Binding-site contacts:
Ligand atom N contacts residue ARG649 of chain 35.R at 4.2 Å.
Ligand atom N contacts residue ASP618 of chain 35.R at 3.4 Å (salt-bridge).
Ligand atom C contacts residue TYR619 of chain 35.R at 3.2 Å (hydrophobic).
Ligand atom CB contacts residue ALA857 of chain 35.R at 4.2 Å (hydrophobic).
Ligand atom C contacts residue ARG845 of chain 35.R at 4.1 Å.
Ligand atom CB contacts residue ARG649 of chain 35.R at 4.1 Å.
Ligand atom CE1 contacts residue GLU894 of chain 35.R at 4.1 Å.
Ligand atom N contacts residue TYR619 of chain 35.R at 3.6 Å.
Ligand atom O contacts residue ALA857 of chain 35.R at 3.7 Å.
Ligand atom CA contacts residue TYR619 of chain 35.R at 4.2 Å (hydrophobic).
Ligand atom CB contacts residue ARG649 of chain 35.R at 4.2 Å.
Ligand atom NE2 contacts residue ARG845 of chain 35.R at 4.0 Å.
Ligand atom CB contacts residue CYS621 of chain 35.R at 3.5 Å (hydrophobic).
Ligand atom CB contacts residue GLU894 of chain 35.R at 3.4 Å.
Ligand atom CD contacts residue CYS621 of chain 35.R at 3.5 Å (hydrophobic).
Ligand atom CD contacts residue ARG46 of chain 35.Q at 3.3 Å.
Ligand atom CD contacts residue ASN617 of chain 35.R at 3.1 Å.
Ligand atom CE1 contacts residue LEU348 of chain 35.R at 3.5 Å (hydrophobic).
Ligand atom NE2 contacts residue GLU894 of chain 35.R at 4.2 Å.
Ligand atom CD2 contacts residue ARG845 of chain 35.R at 4.0 Å.
Ligand atom CB contacts residue TYR619 of chain 35.R at 4.0 Å (hydrophobic).
Ligand atom C contacts residue ARG649 of chain 35.R at 3.9 Å.
Ligand atom CD2 contacts residue GLU894 of chain 35.R at 3.7 Å.
Ligand atom CA contacts residue ASN617 of chain 35.R at 4.1 Å.
Ligand atom CB contacts residue PHE896 of chain 35.R at 4.0 Å (hydrophobic).
Ligand atom CB contacts residue LEU620 of chain 35.R at 3.8 Å (hydrophobic).
Ligand atom N contacts residue ASN617 of chain 35.R at 2.9 Å (h-bond).
Ligand atom CA contacts residue TYR619 of chain 35.R at 4.1 Å (hydrophobic).
Ligand atom CG contacts residue CYS621 of chain 35.R at 3.9 Å (hydrophobic).
Ligand atom CG contacts residue GLU894 of chain 35.R at 3.2 Å.
Ligand atom CG contacts residue ARG46 of chain 35.Q at 3.1 Å.
Ligand atom CA contacts residue CYS621 of chain 35.R at 3.2 Å (hydrophobic).
Ligand atom ND1 contacts residue LEU348 of chain 35.R at 3.6 Å.
Ligand atom N contacts residue CYS621 of chain 35.R at 3.0 Å (h-bond).
Ligand atom CB contacts residue TYR619 of chain 35.R at 3.7 Å (hydrophobic).
Ligand atom O contacts residue TYR619 of chain 35.R at 2.7 Å.
Ligand atom N contacts residue TYR619 of chain 35.R at 3.5 Å (h-bond).
Ligand atom O contacts residue ARG649 of chain 35.R at 3.3 Å (salt-bridge).
Ligand atom ND1 contacts residue GLU894 of chain 35.R at 3.5 Å (salt-bridge).
Ligand atom CG contacts residue ASN617 of chain 35.R at 3.7 Å.

Sequence of chain 35.Q:
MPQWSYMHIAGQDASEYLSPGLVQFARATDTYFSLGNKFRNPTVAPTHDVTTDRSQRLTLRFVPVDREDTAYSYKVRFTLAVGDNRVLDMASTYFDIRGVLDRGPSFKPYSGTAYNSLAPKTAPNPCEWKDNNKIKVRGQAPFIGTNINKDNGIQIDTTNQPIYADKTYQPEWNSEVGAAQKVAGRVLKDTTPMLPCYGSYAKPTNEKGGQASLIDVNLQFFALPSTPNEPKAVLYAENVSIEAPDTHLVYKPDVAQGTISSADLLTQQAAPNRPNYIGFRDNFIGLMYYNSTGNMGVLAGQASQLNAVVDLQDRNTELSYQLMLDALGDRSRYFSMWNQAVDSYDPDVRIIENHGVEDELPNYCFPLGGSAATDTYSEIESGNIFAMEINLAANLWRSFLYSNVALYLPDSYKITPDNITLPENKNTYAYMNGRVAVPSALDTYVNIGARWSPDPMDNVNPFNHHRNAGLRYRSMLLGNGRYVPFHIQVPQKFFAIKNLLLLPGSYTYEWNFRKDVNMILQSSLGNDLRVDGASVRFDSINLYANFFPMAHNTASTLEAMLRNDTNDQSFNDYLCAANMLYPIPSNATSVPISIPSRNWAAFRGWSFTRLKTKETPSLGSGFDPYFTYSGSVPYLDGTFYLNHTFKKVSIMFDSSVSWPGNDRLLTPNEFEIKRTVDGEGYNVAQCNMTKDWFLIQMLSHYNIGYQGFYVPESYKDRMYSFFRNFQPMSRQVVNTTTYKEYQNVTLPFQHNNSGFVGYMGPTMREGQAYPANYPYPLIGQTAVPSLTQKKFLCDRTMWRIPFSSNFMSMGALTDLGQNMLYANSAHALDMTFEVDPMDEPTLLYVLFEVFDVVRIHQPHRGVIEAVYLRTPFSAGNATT

Sequence of chain 35.R:
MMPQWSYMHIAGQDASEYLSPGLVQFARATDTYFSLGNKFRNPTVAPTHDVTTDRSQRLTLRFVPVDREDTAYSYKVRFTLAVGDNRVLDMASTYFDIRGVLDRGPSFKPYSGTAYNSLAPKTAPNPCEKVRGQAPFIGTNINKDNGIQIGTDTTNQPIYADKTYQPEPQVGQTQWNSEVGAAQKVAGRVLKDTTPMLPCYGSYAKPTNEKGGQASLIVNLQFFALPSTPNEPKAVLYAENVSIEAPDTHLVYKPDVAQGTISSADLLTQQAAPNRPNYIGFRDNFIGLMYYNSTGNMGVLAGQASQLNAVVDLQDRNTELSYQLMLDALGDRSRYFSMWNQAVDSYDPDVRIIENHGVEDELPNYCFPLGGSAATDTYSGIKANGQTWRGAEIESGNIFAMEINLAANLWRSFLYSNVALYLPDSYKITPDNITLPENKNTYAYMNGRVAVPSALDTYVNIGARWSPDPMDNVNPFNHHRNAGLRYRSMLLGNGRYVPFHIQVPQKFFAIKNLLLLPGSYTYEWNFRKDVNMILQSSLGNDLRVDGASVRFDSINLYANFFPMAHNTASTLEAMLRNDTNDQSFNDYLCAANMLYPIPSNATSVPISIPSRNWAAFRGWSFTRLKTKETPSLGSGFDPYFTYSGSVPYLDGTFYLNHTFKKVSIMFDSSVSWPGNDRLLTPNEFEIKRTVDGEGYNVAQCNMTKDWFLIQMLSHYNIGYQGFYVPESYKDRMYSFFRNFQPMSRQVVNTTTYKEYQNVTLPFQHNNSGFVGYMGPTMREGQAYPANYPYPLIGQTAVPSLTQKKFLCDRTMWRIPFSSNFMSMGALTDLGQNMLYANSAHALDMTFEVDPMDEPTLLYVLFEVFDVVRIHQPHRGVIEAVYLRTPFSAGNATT

This small molecule binds to this protein.
Small molecule (SMILES): NC(N)=NCCC[C@H](NC(=O)[C@@H]1CCCN1)C(=O)N[C@H](C=O)CC1=NC=NC1